Binding-site contacts:
Ligand atom O6 contacts residue LYS454 of chain 1.A at 4.0 Å.
Ligand atom O5 contacts residue ASP465 of chain 1.A at 4.1 Å.
Ligand atom O5 contacts residue SER467 of chain 1.A at 3.1 Å (h-bond).
Ligand atom O7 contacts residue ASN489 of chain 1.A at 3.8 Å.
Ligand atom C1 contacts residue ARG450 of chain 1.A at 3.8 Å.
Ligand atom C7 contacts residue ASP514 of chain 1.A at 3.8 Å.
Ligand atom C3 contacts residue ASN489 of chain 1.A at 3.7 Å.
Ligand atom C7 contacts residue LYS454 of chain 1.A at 3.6 Å.
Ligand atom C3 contacts residue ASP514 of chain 1.A at 4.0 Å.
Ligand atom O7 contacts residue LYS454 of chain 1.A at 3.0 Å (salt-bridge).
Ligand atom C6 contacts residue SER467 of chain 1.A at 3.6 Å.
Ligand atom N2 contacts residue ASN489 of chain 1.A at 2.7 Å (h-bond).
Ligand atom O5 contacts residue SER491 of chain 1.A at 4.1 Å.
Ligand atom C4 contacts residue ASN489 of chain 1.A at 4.1 Å.
Ligand atom C6 contacts residue LEU468 of chain 1.A at 3.8 Å (hydrophobic).
Ligand atom C3 contacts residue ARG450 of chain 1.A at 4.1 Å.
Ligand atom N2 contacts residue ASP514 of chain 1.A at 3.0 Å (salt-bridge).
Ligand atom C8 contacts residue TYR512 of chain 1.A at 3.8 Å (hydrophobic).
Ligand atom C8 contacts residue LYS454 of chain 1.A at 3.8 Å.
Ligand atom C1 contacts residue SER491 of chain 1.A at 4.0 Å.
Ligand atom C1 contacts residue ASN489 of chain 1.A at 1.4 Å.
Ligand atom O5 contacts residue ASN489 of chain 1.A at 2.3 Å (h-bond).
Ligand atom O6 contacts residue SER404 of chain 1.A at 4.0 Å.
Ligand atom C5 contacts residue ARG450 of chain 1.A at 3.8 Å.
Ligand atom C8 contacts residue ASP514 of chain 1.A at 3.7 Å.
Ligand atom O4 contacts residue ARG450 of chain 1.A at 4.0 Å.
Ligand atom C8 contacts residue ARG547 of chain 1.B at 3.8 Å.
Ligand atom O6 contacts residue SER467 of chain 1.A at 3.2 Å (h-bond).
Ligand atom C8 contacts residue CYS457 of chain 1.A at 3.7 Å (hydrophobic).
Ligand atom O3 contacts residue LYS454 of chain 1.A at 3.8 Å.
Ligand atom C1 contacts residue ASP514 of chain 1.A at 3.7 Å.
Ligand atom C5 contacts residue SER467 of chain 1.A at 4.0 Å.
Ligand atom C1 contacts residue SER467 of chain 1.A at 4.0 Å.
Ligand atom O7 contacts residue ILE453 of chain 1.A at 3.9 Å.
Ligand atom C2 contacts residue ASN489 of chain 1.A at 2.3 Å.
Ligand atom O6 contacts residue LEU468 of chain 1.A at 3.6 Å.
Ligand atom C2 contacts residue ASP514 of chain 1.A at 3.8 Å.
Ligand atom C5 contacts residue ASN489 of chain 1.A at 3.6 Å.
Ligand atom C8 contacts residue LEU468 of chain 1.A at 4.0 Å (hydrophobic).
Ligand atom C7 contacts residue ASN489 of chain 1.A at 3.4 Å.

Sequence of chain 1.B:
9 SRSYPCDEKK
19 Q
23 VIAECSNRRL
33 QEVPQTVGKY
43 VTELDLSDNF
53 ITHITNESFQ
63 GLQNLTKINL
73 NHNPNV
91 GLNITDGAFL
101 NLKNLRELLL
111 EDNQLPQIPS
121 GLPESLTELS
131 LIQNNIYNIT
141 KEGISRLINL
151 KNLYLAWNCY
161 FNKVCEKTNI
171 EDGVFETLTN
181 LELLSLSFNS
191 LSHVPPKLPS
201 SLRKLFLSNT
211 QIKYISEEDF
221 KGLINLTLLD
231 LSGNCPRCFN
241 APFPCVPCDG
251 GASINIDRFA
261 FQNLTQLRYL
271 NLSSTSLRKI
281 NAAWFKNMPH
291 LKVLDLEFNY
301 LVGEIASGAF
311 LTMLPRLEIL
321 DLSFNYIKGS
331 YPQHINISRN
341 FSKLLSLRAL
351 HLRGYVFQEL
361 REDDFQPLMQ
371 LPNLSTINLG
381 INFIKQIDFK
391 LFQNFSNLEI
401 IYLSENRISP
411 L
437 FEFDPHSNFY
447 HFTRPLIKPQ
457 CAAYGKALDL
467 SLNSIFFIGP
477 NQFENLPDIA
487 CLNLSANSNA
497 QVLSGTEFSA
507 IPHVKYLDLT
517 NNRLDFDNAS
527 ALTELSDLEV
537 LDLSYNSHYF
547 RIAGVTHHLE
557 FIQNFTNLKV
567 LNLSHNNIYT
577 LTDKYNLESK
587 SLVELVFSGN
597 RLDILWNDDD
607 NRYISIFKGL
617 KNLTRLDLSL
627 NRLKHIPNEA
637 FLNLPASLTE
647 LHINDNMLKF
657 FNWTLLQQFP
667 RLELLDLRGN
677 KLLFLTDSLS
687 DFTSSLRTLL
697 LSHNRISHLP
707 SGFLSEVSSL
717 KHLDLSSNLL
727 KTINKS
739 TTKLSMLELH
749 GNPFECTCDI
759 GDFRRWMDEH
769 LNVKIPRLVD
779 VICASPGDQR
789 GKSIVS

Sequence of chain 1.A:
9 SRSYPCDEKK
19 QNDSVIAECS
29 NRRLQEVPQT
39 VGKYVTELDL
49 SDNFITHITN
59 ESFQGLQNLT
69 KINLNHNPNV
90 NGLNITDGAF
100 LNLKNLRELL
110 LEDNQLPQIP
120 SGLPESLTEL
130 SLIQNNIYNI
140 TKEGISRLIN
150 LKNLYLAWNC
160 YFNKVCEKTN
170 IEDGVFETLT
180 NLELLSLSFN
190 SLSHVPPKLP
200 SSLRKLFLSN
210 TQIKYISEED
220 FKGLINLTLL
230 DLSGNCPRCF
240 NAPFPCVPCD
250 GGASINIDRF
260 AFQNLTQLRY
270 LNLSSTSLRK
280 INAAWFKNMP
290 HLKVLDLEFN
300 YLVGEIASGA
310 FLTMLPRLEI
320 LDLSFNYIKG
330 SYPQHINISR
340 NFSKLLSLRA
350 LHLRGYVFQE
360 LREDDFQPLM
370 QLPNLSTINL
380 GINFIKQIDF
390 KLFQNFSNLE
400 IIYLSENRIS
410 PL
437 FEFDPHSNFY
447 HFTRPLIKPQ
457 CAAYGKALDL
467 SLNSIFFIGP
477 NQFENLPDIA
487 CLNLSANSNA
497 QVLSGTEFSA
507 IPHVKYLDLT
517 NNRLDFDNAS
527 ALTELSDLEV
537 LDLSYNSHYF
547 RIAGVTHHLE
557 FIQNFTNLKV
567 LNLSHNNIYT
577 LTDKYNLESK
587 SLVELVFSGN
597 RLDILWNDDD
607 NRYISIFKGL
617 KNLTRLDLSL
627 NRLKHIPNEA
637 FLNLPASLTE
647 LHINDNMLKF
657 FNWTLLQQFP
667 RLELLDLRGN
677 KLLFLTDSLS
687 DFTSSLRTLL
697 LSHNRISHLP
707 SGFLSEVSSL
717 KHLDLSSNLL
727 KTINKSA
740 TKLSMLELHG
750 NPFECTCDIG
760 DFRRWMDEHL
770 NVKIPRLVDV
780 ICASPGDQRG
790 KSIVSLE

This protein binds this small molecule.
Small molecule (SMILES): CC(=O)N[C@H]1[C@H](O[C@H]2[C@H](O)[C@@H](NC(C)=O)CO[C@@H]2CO)O[C@H](CO)[C@@H](O[C@@H]2O[C@H](CO)[C@@H](O)[C@H](O)[C@@H]2O)[C@@H]1O